Sequence of chain 1.B:
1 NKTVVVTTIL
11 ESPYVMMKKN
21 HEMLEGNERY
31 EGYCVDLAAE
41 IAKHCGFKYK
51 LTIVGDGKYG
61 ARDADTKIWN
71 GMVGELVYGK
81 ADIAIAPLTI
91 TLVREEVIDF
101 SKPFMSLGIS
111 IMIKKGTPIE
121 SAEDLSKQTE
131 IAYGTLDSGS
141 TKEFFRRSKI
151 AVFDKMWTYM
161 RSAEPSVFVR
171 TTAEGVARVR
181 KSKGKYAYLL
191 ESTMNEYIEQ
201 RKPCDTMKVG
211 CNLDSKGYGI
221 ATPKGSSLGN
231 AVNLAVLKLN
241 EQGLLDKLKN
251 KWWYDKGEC

Binding-site contacts:
Ligand atom OXT contacts residue THR89 of chain 1.B at 3.1 Å (h-bond).
Ligand atom CG contacts residue GLU191 of chain 1.B at 3.1 Å.
Ligand atom CB contacts residue GLU191 of chain 1.B at 3.7 Å.
Ligand atom N contacts residue SER140 of chain 1.B at 3.7 Å.
Ligand atom CA contacts residue GLU191 of chain 1.B at 3.3 Å.
Ligand atom C contacts residue ARG94 of chain 1.B at 3.5 Å.
Ligand atom CG contacts residue LEU136 of chain 1.B at 3.7 Å (hydrophobic).
Ligand atom O contacts residue TYR59 of chain 1.B at 3.8 Å.
Ligand atom OXT contacts residue PRO87 of chain 1.B at 3.8 Å.
Ligand atom OE2 contacts residue THR141 of chain 1.B at 3.3 Å (h-bond).
Ligand atom CD contacts residue LEU136 of chain 1.B at 4.0 Å (hydrophobic).
Ligand atom OE2 contacts residue LEU136 of chain 1.B at 3.8 Å.
Ligand atom CD contacts residue GLU191 of chain 1.B at 3.7 Å.
Ligand atom OXT contacts residue TYR59 of chain 1.B at 3.2 Å.
Ligand atom O contacts residue SER140 of chain 1.B at 2.5 Å (h-bond).
Ligand atom CA contacts residue TYR59 of chain 1.B at 4.1 Å (hydrophobic).
Ligand atom N contacts residue TYR59 of chain 1.B at 4.2 Å.
Ligand atom C contacts residue TYR59 of chain 1.B at 3.6 Å (hydrophobic).
Ligand atom O contacts residue GLY139 of chain 1.B at 3.0 Å.
Ligand atom OE2 contacts residue GLY139 of chain 1.B at 3.4 Å.
Ligand atom N contacts residue THR89 of chain 1.B at 2.9 Å (h-bond).
Ligand atom OE2 contacts residue SER140 of chain 1.B at 3.3 Å (h-bond).
Ligand atom C contacts residue SER140 of chain 1.B at 3.3 Å.
Ligand atom OXT contacts residue SER140 of chain 1.B at 4.1 Å.
Ligand atom CA contacts residue SER140 of chain 1.B at 3.1 Å.
Ligand atom OXT contacts residue LEU88 of chain 1.B at 3.6 Å.
Ligand atom CB contacts residue LEU136 of chain 1.B at 3.8 Å (hydrophobic).
Ligand atom OE1 contacts residue GLU191 of chain 1.B at 3.5 Å.
Ligand atom N contacts residue TYR218 of chain 1.B at 3.6 Å.
Ligand atom N contacts residue PRO87 of chain 1.B at 3.1 Å (h-bond).
Ligand atom N contacts residue GLU191 of chain 1.B at 2.7 Å (salt-bridge).
Ligand atom CD contacts residue THR141 of chain 1.B at 3.4 Å.
Ligand atom C contacts residue GLY139 of chain 1.B at 4.1 Å.
Ligand atom C contacts residue THR89 of chain 1.B at 4.0 Å.
Ligand atom CA contacts residue THR89 of chain 1.B at 3.6 Å.
Ligand atom OXT contacts residue ARG94 of chain 1.B at 2.9 Å (salt-bridge).
Ligand atom O contacts residue ARG94 of chain 1.B at 2.9 Å (salt-bridge).
Ligand atom OE1 contacts residue THR141 of chain 1.B at 2.5 Å (h-bond).
Ligand atom CB contacts residue TYR59 of chain 1.B at 3.6 Å (hydrophobic).
Ligand atom CA contacts residue PRO87 of chain 1.B at 4.2 Å (hydrophobic).

A protein and the small-molecule ligand that binds it are described below.
Small molecule (SMILES): N[C@@H](CCC(=O)O)C(=O)O